A small-molecule ligand and the protein it binds are described below.
Small molecule (SMILES): CC(C)Cc1cc(-c2c[nH]c3ncc(-c4ccccc4)cc23)ccc1C(=O)O

Sequence of chain 1.A:
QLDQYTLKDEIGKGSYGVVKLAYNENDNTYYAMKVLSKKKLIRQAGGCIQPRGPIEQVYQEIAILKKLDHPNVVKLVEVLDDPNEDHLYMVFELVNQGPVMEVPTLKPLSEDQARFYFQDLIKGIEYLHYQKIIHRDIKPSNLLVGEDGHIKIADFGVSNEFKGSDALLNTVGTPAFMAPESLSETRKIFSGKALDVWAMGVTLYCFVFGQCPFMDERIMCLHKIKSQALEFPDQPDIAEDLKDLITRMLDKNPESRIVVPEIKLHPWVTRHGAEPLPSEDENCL

Binding-site contacts:
Ligand atom N2 contacts residue LEU125 of chain 1.A at 3.6 Å.
Ligand atom O2 contacts residue ASP186 of chain 1.A at 3.4 Å (salt-bridge).
Ligand atom C21 contacts residue GLY129 of chain 1.A at 3.7 Å.
Ligand atom N2 contacts residue VAL126 of chain 1.A at 3.0 Å (h-bond).
Ligand atom C15 contacts residue VAL126 of chain 1.A at 3.3 Å (hydrophobic).
Ligand atom C18 contacts residue ALA63 of chain 1.A at 3.7 Å (hydrophobic).
Ligand atom N2 contacts residue ALA63 of chain 1.A at 3.8 Å.
Ligand atom C5 contacts residue VAL50 of chain 1.A at 3.7 Å (hydrophobic).
Ligand atom C3 contacts residue GLY45 of chain 1.A at 3.8 Å.
Ligand atom C17 contacts residue LEU175 of chain 1.A at 3.5 Å (hydrophobic).
Ligand atom C23 contacts residue PRO130 of chain 1.A at 3.7 Å (hydrophobic).
Ligand atom C3 contacts residue LYS44 of chain 1.A at 3.8 Å.
Ligand atom C15 contacts residue LEU125 of chain 1.A at 3.7 Å (hydrophobic).
Ligand atom O1 contacts residue GLY45 of chain 1.A at 3.6 Å.
Ligand atom N1 contacts residue GLU124 of chain 1.A at 3.1 Å (salt-bridge).
Ligand atom O1 contacts residue LYS65 of chain 1.A at 3.8 Å.
Ligand atom C9 contacts residue PHE123 of chain 1.A at 3.9 Å (hydrophobic).
Ligand atom C22 contacts residue ILE42 of chain 1.A at 3.3 Å (hydrophobic).
Ligand atom C13 contacts residue PHE123 of chain 1.A at 3.6 Å (hydrophobic).
Ligand atom C19 contacts residue ILE42 of chain 1.A at 3.8 Å (hydrophobic).
Ligand atom C23 contacts residue ILE42 of chain 1.A at 3.3 Å (hydrophobic).
Ligand atom C14 contacts residue ALA63 of chain 1.A at 3.4 Å (hydrophobic).
Ligand atom C1 contacts residue VAL50 of chain 1.A at 3.6 Å (hydrophobic).
Ligand atom C13 contacts residue ALA63 of chain 1.A at 3.8 Å (hydrophobic).
Ligand atom C16 contacts residue LEU175 of chain 1.A at 3.8 Å (hydrophobic).
Ligand atom N2 contacts residue LEU175 of chain 1.A at 3.9 Å.
Ligand atom C11 contacts residue LYS65 of chain 1.A at 3.7 Å.
Ligand atom C14 contacts residue LEU175 of chain 1.A at 3.5 Å (hydrophobic).
Ligand atom C12 contacts residue LEU175 of chain 1.A at 3.9 Å (hydrophobic).
Ligand atom C11 contacts residue ASP186 of chain 1.A at 3.8 Å.
Ligand atom C3 contacts residue ASN173 of chain 1.A at 3.7 Å.
Ligand atom C18 contacts residue LEU175 of chain 1.A at 3.4 Å (hydrophobic).
Ligand atom C10 contacts residue VAL50 of chain 1.A at 3.7 Å (hydrophobic).
Ligand atom C20 contacts residue GLY129 of chain 1.A at 3.9 Å.
Ligand atom C20 contacts residue ILE42 of chain 1.A at 3.7 Å (hydrophobic).
Ligand atom N1 contacts residue ALA63 of chain 1.A at 3.5 Å.
Ligand atom C8 contacts residue PHE123 of chain 1.A at 3.7 Å (hydrophobic).
Ligand atom C22 contacts residue PRO130 of chain 1.A at 3.6 Å (hydrophobic).
Ligand atom C6 contacts residue VAL50 of chain 1.A at 3.9 Å (hydrophobic).
Ligand atom O2 contacts residue LYS65 of chain 1.A at 3.0 Å (salt-bridge).